Binding-site contacts:
Ligand atom O3G contacts residue MG1 of chain 1.K at 2.2 Å.
Ligand atom N7 contacts residue HIS258 of chain 1.B at 3.2 Å.
Ligand atom O2B contacts residue HIS121 of chain 1.B at 3.8 Å.
Ligand atom O2B contacts residue HIS103 of chain 1.B at 2.1 Å.
Ligand atom C5 contacts residue GLN263 of chain 1.B at 3.6 Å.
Ligand atom O1A contacts residue ARG94 of chain 1.B at 3.4 Å (salt-bridge).
Ligand atom O6 contacts residue GLN263 of chain 1.B at 1.9 Å (h-bond).
Ligand atom C4' contacts residue ARG52 of chain 1.B at 3.2 Å.
Ligand atom N9 contacts residue HIS103 of chain 1.B at 2.8 Å.
Ligand atom O1A contacts residue ASP199 of chain 1.B at 2.3 Å (salt-bridge).
Ligand atom PG contacts residue MG1 of chain 1.K at 3.6 Å.
Ligand atom O3G contacts residue LYS200 of chain 1.B at 3.0 Å (salt-bridge).
Ligand atom N1 contacts residue GLN263 of chain 1.B at 2.8 Å (h-bond).
Ligand atom N1 contacts residue TYR262 of chain 1.B at 3.2 Å (h-bond).
Ligand atom O4' contacts residue ARG52 of chain 1.B at 3.2 Å (salt-bridge).
Ligand atom O5' contacts residue ARG52 of chain 1.B at 3.6 Å.
Ligand atom C6 contacts residue GLN263 of chain 1.B at 2.5 Å.
Ligand atom C8 contacts residue HIS103 of chain 1.B at 3.2 Å.
Ligand atom N2 contacts residue TYR262 of chain 1.B at 2.7 Å (h-bond).
Ligand atom C5' contacts residue TYR203 of chain 1.B at 3.6 Å (hydrophobic).
Ligand atom C4' contacts residue GLN37 of chain 1.B at 3.8 Å.
Ligand atom PA contacts residue ASP199 of chain 1.B at 3.6 Å.
Ligand atom C8 contacts residue HIS258 of chain 1.B at 3.7 Å.
Ligand atom O1G contacts residue ARG254 of chain 1.B at 3.2 Å (salt-bridge).
Ligand atom C5 contacts residue HIS258 of chain 1.B at 3.7 Å.
Ligand atom O2A contacts residue HIS98 of chain 1.B at 3.3 Å (h-bond).
Ligand atom PB contacts residue HIS103 of chain 1.B at 3.6 Å.
Ligand atom C1' contacts residue HIS103 of chain 1.B at 2.9 Å.
Ligand atom O2A contacts residue HIS121 of chain 1.B at 2.9 Å.
Ligand atom O3A contacts residue MG1 of chain 1.K at 3.4 Å.
Ligand atom O5' contacts residue HIS103 of chain 1.B at 2.9 Å (h-bond).
Ligand atom C4' contacts residue HIS103 of chain 1.B at 3.5 Å.
Ligand atom O3' contacts residue GLN37 of chain 1.B at 2.7 Å (h-bond).
Ligand atom C5' contacts residue HIS103 of chain 1.B at 3.5 Å.
Ligand atom C4 contacts residue HIS103 of chain 1.B at 3.3 Å.
Ligand atom PG contacts residue TYR203 of chain 1.B at 3.5 Å.
Ligand atom O2G contacts residue TYR203 of chain 1.B at 2.0 Å (h-bond).
Ligand atom O4' contacts residue HIS103 of chain 1.B at 2.4 Å (h-bond).
Ligand atom C2 contacts residue TYR262 of chain 1.B at 3.1 Å (hydrophobic).
Ligand atom O3' contacts residue ASP207 of chain 1.B at 3.1 Å (salt-bridge).

Sequence of chain 1.B:
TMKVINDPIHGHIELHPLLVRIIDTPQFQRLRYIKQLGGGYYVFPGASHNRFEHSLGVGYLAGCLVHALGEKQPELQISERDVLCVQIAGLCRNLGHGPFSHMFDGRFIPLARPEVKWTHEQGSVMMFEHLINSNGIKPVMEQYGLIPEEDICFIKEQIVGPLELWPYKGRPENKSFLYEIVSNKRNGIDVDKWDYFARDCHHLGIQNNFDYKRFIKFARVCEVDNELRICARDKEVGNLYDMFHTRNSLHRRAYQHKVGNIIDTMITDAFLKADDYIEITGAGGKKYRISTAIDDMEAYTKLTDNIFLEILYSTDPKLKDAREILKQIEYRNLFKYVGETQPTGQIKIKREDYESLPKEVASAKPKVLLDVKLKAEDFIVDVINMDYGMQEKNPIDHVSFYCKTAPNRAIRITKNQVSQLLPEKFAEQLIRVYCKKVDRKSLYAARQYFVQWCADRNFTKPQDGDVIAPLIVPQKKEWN

A small-molecule ligand and the protein it binds are described below.
Small molecule (SMILES): Nc1nc2c(ncn2[C@H]2C[C@H](O)[C@@H](CO[P](=O)(O)O[P](=O)(O)OP(=O)(O)O)O2)c(=O)[nH]1